A small-molecule ligand and the protein it binds are described below.
Small molecule (SMILES): Nc1ncnc2c1ncn2[C@@H]1O[C@H](CO[P](=O)(O)O[C@H]2[C@@H](O)[C@H](n3cnc4c(N)ncnc43)O[C@@H]2CO[P](=O)(O)O[C@H]2[C@@H](O)[C@H](n3cnc4c(N)ncnc43)O[C@@H]2COP(=O)(O)O)[C@@H](O)[C@H]1O

Binding-site contacts:
Ligand atom N1 contacts residue U2 of chain 21.C at 3.5 Å (h-bond).
Ligand atom N6 contacts residue U1 of chain 21.C at 2.8 Å (h-bond).
Ligand atom N3 contacts residue U3 of chain 21.C at 4.2 Å.
Ligand atom N3 contacts residue U2 of chain 21.C at 3.7 Å.
Ligand atom N6 contacts residue U2 of chain 21.C at 4.2 Å.
Ligand atom C2 contacts residue U3 of chain 21.C at 3.0 Å.
Ligand atom N6 contacts residue U3 of chain 21.C at 3.0 Å (h-bond).
Ligand atom C6 contacts residue U2 of chain 21.C at 4.1 Å.
Ligand atom C6 contacts residue U3 of chain 21.C at 3.3 Å.
Ligand atom N1 contacts residue U1 of chain 21.C at 2.8 Å (h-bond).
Ligand atom N1 contacts residue U3 of chain 21.C at 2.7 Å (h-bond).
Ligand atom C6 contacts residue U1 of chain 21.C at 3.6 Å.
Ligand atom C2 contacts residue U2 of chain 21.C at 3.2 Å.
Ligand atom C2 contacts residue U1 of chain 21.C at 3.5 Å.
Ligand atom C4 contacts residue U2 of chain 21.C at 4.3 Å.